This small molecule binds to this protein.
Small molecule (SMILES): Nc1nc(=O)c2ncn([C@@H]3O[C@H](CO[P](=O)(O)O[C@H]4[C@@H](O)[C@H](n5ccc(=O)[nH]c5=O)O[C@@H]4CO)[C@@H](O[P](=O)(O)OC[C@H]4O[C@@H](n5ccc(=O)[nH]c5=O)[C@H](O)[C@@H]4O[P](=O)(O)OC[C@H]4O[C@@H](n5cnc6c(N)ncnc65)[C@H](O)[C@@H]4O[P](=O)(O)OC[C@H]4O[C@@H](n5cnc6c(N)ncnc65)[C@H](O)[C@@H]4O[P](=O)(O)OC[C@H]4O[C@@H](n5cnc6c(N)ncnc65)[C@H](O)[C@@H]4O[P](=O)(O)OC[C@H]4O[C@@H](n5ccc(=O)[nH]c5=O)[C@H](O)[C@@H]4O[P](=O)(O)OC[C@H]4O[C@@H](n5cnc6c(N)ncnc65)[C@H](O)[C@@H]4O)[C@H]3O)c2[nH]1

Binding-site contacts:
Ligand atom N3 contacts residue ASN82 of chain 1.A at 2.8 Å (h-bond).
Ligand atom OP1 contacts residue TYR199 of chain 1.A at 3.1 Å (h-bond).
Ligand atom N3 contacts residue ASN338 of chain 1.A at 2.9 Å (h-bond).
Ligand atom N2 contacts residue GLU295 of chain 1.A at 2.8 Å (salt-bridge).
Ligand atom N6 contacts residue GLN167 of chain 1.A at 3.0 Å (h-bond).
Ligand atom O3' contacts residue LYS198 of chain 1.A at 2.5 Å (salt-bridge).
Ligand atom O2' contacts residue LYS198 of chain 1.A at 3.2 Å (salt-bridge).
Ligand atom O2 contacts residue ASN82 of chain 1.A at 2.9 Å (h-bond).
Ligand atom O4 contacts residue GLN86 of chain 1.A at 3.0 Å (h-bond).
Ligand atom O2 contacts residue EDO1 of chain 1.C at 3.0 Å (h-bond).
Ligand atom OP1 contacts residue LYS198 of chain 1.A at 3.0 Å (salt-bridge).
Ligand atom O4 contacts residue GLN257 of chain 1.A at 2.8 Å (h-bond).
Ligand atom O4 contacts residue LYS395 of chain 1.A at 3.1 Å (salt-bridge).
Ligand atom N2 contacts residue SER291 of chain 1.A at 3.0 Å (h-bond).
Ligand atom N7 contacts residue GLN167 of chain 1.A at 2.9 Å (h-bond).
Ligand atom C6 contacts residue TYR339 of chain 1.A at 3.3 Å (hydrophobic).
Ligand atom N1 contacts residue TYR254 of chain 1.A at 3.1 Å (h-bond).
Ligand atom N3 contacts residue ASN253 of chain 1.A at 3.0 Å (h-bond).
Ligand atom O2 contacts residue ASN253 of chain 1.A at 3.0 Å (h-bond).
Ligand atom N6 contacts residue GLU46 of chain 1.A at 3.3 Å.
Ligand atom C2 contacts residue TYR339 of chain 1.A at 3.1 Å (hydrophobic).
Ligand atom O2' contacts residue LYS288 of chain 1.A at 2.9 Å (salt-bridge).
Ligand atom C2 contacts residue TYR254 of chain 1.A at 3.1 Å (hydrophobic).
Ligand atom N1 contacts residue GLN129 of chain 1.A at 2.7 Å (h-bond).
Ligand atom C6 contacts residue TYR254 of chain 1.A at 3.3 Å (hydrophobic).
Ligand atom N1 contacts residue TYR339 of chain 1.A at 3.2 Å (h-bond).
Ligand atom C4 contacts residue HIS164 of chain 1.A at 3.1 Å.
Ligand atom C2 contacts residue TYR83 of chain 1.A at 3.2 Å (hydrophobic).
Ligand atom C8 contacts residue HIS164 of chain 1.A at 3.2 Å.
Ligand atom N3 contacts residue LYS39 of chain 1.A at 3.1 Å.
Ligand atom O2 contacts residue PHE123 of chain 1.A at 3.2 Å.
Ligand atom N1 contacts residue TYR83 of chain 1.A at 3.3 Å (h-bond).
Ligand atom O3' contacts residue LYS288 of chain 1.A at 3.2 Å (salt-bridge).
Ligand atom O2 contacts residue ASN338 of chain 1.A at 3.1 Å (h-bond).
Ligand atom N1 contacts residue GLU295 of chain 1.A at 2.6 Å (salt-bridge).
Ligand atom C4 contacts residue TYR202 of chain 1.A at 3.2 Å (hydrophobic).
Ligand atom N3 contacts residue TYR339 of chain 1.A at 3.2 Å (h-bond).
Ligand atom N3 contacts residue TYR254 of chain 1.A at 3.2 Å.
Ligand atom C2 contacts residue GLU295 of chain 1.A at 3.1 Å.
Ligand atom C2 contacts residue GLN129 of chain 1.A at 3.1 Å.

Sequence of chain 1.A:
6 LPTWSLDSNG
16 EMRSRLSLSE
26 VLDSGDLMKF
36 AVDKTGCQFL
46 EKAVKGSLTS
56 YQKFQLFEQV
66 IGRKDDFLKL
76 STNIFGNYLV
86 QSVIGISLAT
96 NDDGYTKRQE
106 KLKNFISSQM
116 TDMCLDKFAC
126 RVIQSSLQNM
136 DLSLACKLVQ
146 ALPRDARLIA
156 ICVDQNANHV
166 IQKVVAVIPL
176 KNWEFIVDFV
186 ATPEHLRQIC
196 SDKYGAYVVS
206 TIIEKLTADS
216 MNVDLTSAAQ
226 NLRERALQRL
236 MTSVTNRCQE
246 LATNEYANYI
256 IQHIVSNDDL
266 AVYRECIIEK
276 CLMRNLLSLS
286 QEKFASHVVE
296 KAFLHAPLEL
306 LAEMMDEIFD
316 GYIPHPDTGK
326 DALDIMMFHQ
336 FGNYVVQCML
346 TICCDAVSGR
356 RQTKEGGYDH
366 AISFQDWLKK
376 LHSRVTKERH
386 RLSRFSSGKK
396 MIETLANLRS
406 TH